Sequence of chain 1.D:
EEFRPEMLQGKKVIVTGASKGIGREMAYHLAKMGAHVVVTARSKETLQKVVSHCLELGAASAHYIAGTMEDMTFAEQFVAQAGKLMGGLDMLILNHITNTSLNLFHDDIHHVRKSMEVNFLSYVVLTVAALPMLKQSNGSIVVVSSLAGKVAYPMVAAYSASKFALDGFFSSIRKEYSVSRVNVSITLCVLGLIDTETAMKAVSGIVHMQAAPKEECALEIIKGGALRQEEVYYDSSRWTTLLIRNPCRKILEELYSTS

The small molecule below binds the protein below.
Small molecule (SMILES): N#Cc1ncccc1CSc1nc(O)c(C#N)c2c1COCC2

Binding-site contacts:
Ligand atom N18 contacts residue THR216 of chain 1.D at 3.5 Å.
Ligand atom C12 contacts residue SER164 of chain 1.D at 3.7 Å.
Ligand atom N14 contacts residue GLY210 of chain 1.D at 3.6 Å.
Ligand atom C2 contacts residue THR118 of chain 1.D at 3.8 Å.
Ligand atom C20 contacts residue NAP1 of chain 1.K at 3.5 Å.
Ligand atom N14 contacts residue SER164 of chain 1.D at 3.3 Å (h-bond).
Ligand atom C19 contacts residue THR216 of chain 1.D at 3.9 Å.
Ligand atom C22 contacts residue THR118 of chain 1.D at 3.6 Å.
Ligand atom C20 contacts residue ILE115 of chain 1.D at 3.6 Å (hydrophobic).
Ligand atom C19 contacts residue ALA217 of chain 1.D at 4.0 Å (hydrophobic).
Ligand atom C11 contacts residue SER164 of chain 1.D at 3.4 Å.
Ligand atom O15 contacts residue NAP1 of chain 1.K at 2.9 Å.
Ligand atom N14 contacts residue LEU165 of chain 1.D at 3.5 Å.
Ligand atom C2 contacts residue TYR177 of chain 1.D at 3.8 Å (hydrophobic).
Ligand atom C13 contacts residue SER164 of chain 1.D at 3.3 Å.
Ligand atom N23 contacts residue LEU120 of chain 1.D at 3.8 Å.
Ligand atom O15 contacts residue SER164 of chain 1.D at 2.5 Å (h-bond).
Ligand atom C5 contacts residue LEU120 of chain 1.D at 3.9 Å (hydrophobic).
Ligand atom N23 contacts residue ALA220 of chain 1.D at 3.3 Å.
Ligand atom O15 contacts residue TYR177 of chain 1.D at 2.6 Å (h-bond).
Ligand atom N14 contacts residue TYR171 of chain 1.D at 4.0 Å.
Ligand atom C11 contacts residue TYR177 of chain 1.D at 3.5 Å (hydrophobic).
Ligand atom N14 contacts residue LEU211 of chain 1.D at 4.0 Å.
Ligand atom N14 contacts residue LEU209 of chain 1.D at 3.5 Å (h-bond).
Ligand atom N23 contacts residue SER119 of chain 1.D at 3.4 Å.
Ligand atom N10 contacts residue TYR177 of chain 1.D at 3.3 Å.
Ligand atom S16 contacts residue LEU120 of chain 1.D at 3.7 Å.
Ligand atom C21 contacts residue ILE115 of chain 1.D at 3.8 Å (hydrophobic).
Ligand atom C3 contacts residue MET227 of chain 1.D at 3.7 Å (hydrophobic).
Ligand atom C11 contacts residue NAP1 of chain 1.K at 3.8 Å.
Ligand atom C19 contacts residue NAP1 of chain 1.K at 3.5 Å.
Ligand atom C22 contacts residue ALA220 of chain 1.D at 3.7 Å (hydrophobic).
Ligand atom N23 contacts residue THR118 of chain 1.D at 3.3 Å (h-bond).
Ligand atom O4 contacts residue VAL225 of chain 1.D at 4.0 Å.
Ligand atom C5 contacts residue VAL174 of chain 1.D at 4.0 Å (hydrophobic).
Ligand atom C21 contacts residue TYR177 of chain 1.D at 3.6 Å (hydrophobic).
Ligand atom O4 contacts residue LEU120 of chain 1.D at 4.0 Å.
Ligand atom S16 contacts residue VAL174 of chain 1.D at 3.8 Å.
Ligand atom C6 contacts residue TYR171 of chain 1.D at 3.8 Å (hydrophobic).
Ligand atom N18 contacts residue ALA217 of chain 1.D at 3.9 Å.

Sequence of chain 1.C:
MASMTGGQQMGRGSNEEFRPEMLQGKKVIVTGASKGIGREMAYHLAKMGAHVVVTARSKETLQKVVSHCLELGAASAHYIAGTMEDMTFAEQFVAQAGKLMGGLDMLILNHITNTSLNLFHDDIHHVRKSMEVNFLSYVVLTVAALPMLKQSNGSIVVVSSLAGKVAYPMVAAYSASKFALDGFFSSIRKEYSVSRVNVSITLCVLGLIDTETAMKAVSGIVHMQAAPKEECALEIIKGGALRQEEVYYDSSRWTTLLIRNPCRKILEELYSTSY